This protein binds this small molecule.
Small molecule (SMILES): CC(=O)N[C@H]1[C@H](O[C@H]2[C@H](O)[C@@H](NC(C)=O)CO[C@@H]2CO)O[C@H](CO)[C@@H](O)[C@@H]1O

Sequence of chain 1.A:
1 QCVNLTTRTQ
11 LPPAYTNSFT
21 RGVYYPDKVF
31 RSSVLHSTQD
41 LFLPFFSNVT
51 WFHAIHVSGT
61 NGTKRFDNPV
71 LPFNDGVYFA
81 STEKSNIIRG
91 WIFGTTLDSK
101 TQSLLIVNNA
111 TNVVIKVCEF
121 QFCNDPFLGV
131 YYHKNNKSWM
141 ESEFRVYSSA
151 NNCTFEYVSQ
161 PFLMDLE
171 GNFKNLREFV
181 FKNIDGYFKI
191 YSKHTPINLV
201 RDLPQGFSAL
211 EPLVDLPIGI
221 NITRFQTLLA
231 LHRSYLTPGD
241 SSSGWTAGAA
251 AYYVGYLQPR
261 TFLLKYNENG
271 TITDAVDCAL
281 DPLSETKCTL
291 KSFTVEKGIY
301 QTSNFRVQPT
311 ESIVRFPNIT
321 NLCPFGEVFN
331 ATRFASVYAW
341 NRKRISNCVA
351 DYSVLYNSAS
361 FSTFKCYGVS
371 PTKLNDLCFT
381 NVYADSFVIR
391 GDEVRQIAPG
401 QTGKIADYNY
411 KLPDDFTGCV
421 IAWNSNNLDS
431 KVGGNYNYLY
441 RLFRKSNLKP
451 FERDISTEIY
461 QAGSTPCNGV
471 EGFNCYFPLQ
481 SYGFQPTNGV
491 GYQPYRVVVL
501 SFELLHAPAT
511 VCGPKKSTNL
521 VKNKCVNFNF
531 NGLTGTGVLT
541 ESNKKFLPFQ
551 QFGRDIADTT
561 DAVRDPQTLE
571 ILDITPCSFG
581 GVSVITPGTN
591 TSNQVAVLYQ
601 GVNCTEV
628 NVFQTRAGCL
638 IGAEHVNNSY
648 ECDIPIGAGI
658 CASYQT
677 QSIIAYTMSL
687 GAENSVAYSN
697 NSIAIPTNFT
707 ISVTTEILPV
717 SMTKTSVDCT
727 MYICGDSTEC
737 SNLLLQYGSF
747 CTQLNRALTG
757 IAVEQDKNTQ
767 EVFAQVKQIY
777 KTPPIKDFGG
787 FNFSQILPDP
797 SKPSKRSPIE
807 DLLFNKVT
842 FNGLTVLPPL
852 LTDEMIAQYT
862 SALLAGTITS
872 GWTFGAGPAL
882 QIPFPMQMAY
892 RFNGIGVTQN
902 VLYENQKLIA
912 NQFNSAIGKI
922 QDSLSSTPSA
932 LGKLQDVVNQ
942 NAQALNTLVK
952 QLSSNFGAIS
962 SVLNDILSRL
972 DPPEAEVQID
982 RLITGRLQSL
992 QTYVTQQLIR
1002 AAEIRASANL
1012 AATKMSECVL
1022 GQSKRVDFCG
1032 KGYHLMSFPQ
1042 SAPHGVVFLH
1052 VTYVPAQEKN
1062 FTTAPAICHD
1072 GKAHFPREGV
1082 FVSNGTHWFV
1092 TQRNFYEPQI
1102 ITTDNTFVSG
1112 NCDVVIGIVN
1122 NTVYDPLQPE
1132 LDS

Binding-site contacts:
Ligand atom C8 contacts residue GLN913 of chain 1.A at 4.4 Å.
Ligand atom C8 contacts residue LEU909 of chain 1.A at 3.8 Å (hydrophobic).
Ligand atom O4 contacts residue LEU909 of chain 1.A at 4.1 Å.
Ligand atom O6 contacts residue LEU909 of chain 1.A at 4.2 Å.
Ligand atom C5 contacts residue LEU909 of chain 1.A at 4.2 Å (hydrophobic).
Ligand atom O7 contacts residue GLN1058 of chain 1.A at 3.4 Å (h-bond).
Ligand atom C7 contacts residue ASN704 of chain 1.A at 3.1 Å.
Ligand atom C7 contacts residue LEU909 of chain 1.A at 3.7 Å (hydrophobic).
Ligand atom C6 contacts residue GLN913 of chain 1.A at 3.8 Å.
Ligand atom C3 contacts residue ASN704 of chain 1.A at 3.8 Å.
Ligand atom C8 contacts residue ASN704 of chain 1.A at 4.4 Å.
Ligand atom C1 contacts residue LEU909 of chain 1.A at 4.4 Å (hydrophobic).
Ligand atom N2 contacts residue ASN704 of chain 1.A at 2.9 Å (h-bond).
Ligand atom O7 contacts residue ASN704 of chain 1.A at 2.9 Å (h-bond).
Ligand atom C5 contacts residue ASN704 of chain 1.A at 3.6 Å.
Ligand atom C5 contacts residue GLN913 of chain 1.A at 4.2 Å.
Ligand atom O5 contacts residue ASN704 of chain 1.A at 2.3 Å (h-bond).
Ligand atom O6 contacts residue GLN913 of chain 1.A at 2.5 Å (h-bond).
Ligand atom O7 contacts residue LEU909 of chain 1.A at 3.3 Å.
Ligand atom O6 contacts residue THR706 of chain 1.A at 4.0 Å.
Ligand atom C2 contacts residue ASN704 of chain 1.A at 2.5 Å.
Ligand atom C4 contacts residue ASN704 of chain 1.A at 4.2 Å.
Ligand atom C1 contacts residue ASN704 of chain 1.A at 1.4 Å.
Ligand atom O6 contacts residue PHE705 of chain 1.A at 4.4 Å.